A protein and the small-molecule ligand that binds it are described below.
Small molecule (SMILES): Cc1cn([C@H]2C[C@H](O[P](=O)(O)OC[C@H]3O[C@@H](n4cc(C)c(=O)[nH]c4=O)C[C@@H]3O)[C@@H](CO[P](=O)(O)O[C@H]3C[C@H](n4ccc(N)nc4=O)O[C@@H]3CO[P](=O)(O)O[C@H]3C[C@H](n4cc(C)c(=O)[nH]c4=O)O[C@@H]3CO[P](=O)(O)O[C@H]3C[C@H](n4cnc5c(=O)nc(N)[nH]c54)O[C@@H]3CO[P](=O)(O)O[C@H]3C[C@H](n4cc(C)c(=O)[nH]c4=O)O[C@@H]3CO[P](=O)(O)O[C@H]3C[C@H](n4cnc5c(=O)nc(N)[nH]c54)O[C@@H]3CO[P](=O)(O)O[C@H]3C[C@H](n4cnc5c(N)ncnc54)O[C@@H]3CO)O2)c(=O)[nH]c1=O

Binding-site contacts:
Ligand atom C5 contacts residue DC1 of chain 1.K at 3.9 Å.
Ligand atom N3 contacts residue DC1 of chain 1.K at 3.6 Å (h-bond).
Ligand atom C7 contacts residue DC1 of chain 1.K at 4.3 Å.
Ligand atom C1' contacts residue DC1 of chain 1.K at 3.5 Å.
Ligand atom O3' contacts residue DC1 of chain 1.K at 2.9 Å (h-bond).
Ligand atom O2 contacts residue DC1 of chain 1.K at 3.3 Å (h-bond).
Ligand atom N1 contacts residue DC1 of chain 1.K at 3.6 Å.
Ligand atom C4 contacts residue DC1 of chain 1.K at 3.6 Å.
Ligand atom C3' contacts residue DC1 of chain 1.K at 3.7 Å.
Ligand atom C2 contacts residue DC1 of chain 1.K at 3.7 Å.
Ligand atom C4' contacts residue DC1 of chain 1.K at 4.4 Å.
Ligand atom C2' contacts residue DC1 of chain 1.K at 3.3 Å.
Ligand atom O4 contacts residue DC1 of chain 1.K at 3.7 Å.
Ligand atom C6 contacts residue DC1 of chain 1.K at 3.8 Å.